Binding-site contacts:
Ligand atom O3 contacts residue ARG44 of chain 1.A at 3.8 Å.
Ligand atom C5 contacts residue PHE182 of chain 1.A at 3.9 Å (hydrophobic).
Ligand atom O3 contacts residue ALA216 of chain 1.A at 4.4 Å.
Ligand atom C5 contacts residue TYR35 of chain 1.A at 3.4 Å (hydrophobic).
Ligand atom O3 contacts residue VAL269 of chain 1.A at 3.3 Å.
Ligand atom C1 contacts residue PHE182 of chain 1.A at 4.2 Å (hydrophobic).
Ligand atom C1 contacts residue GLU219 of chain 1.A at 3.6 Å.
Ligand atom C2 contacts residue ALA216 of chain 1.A at 4.3 Å (hydrophobic).
Ligand atom C4 contacts residue ASP267 of chain 1.A at 4.3 Å.
Ligand atom C5 contacts residue ASN39 of chain 1.A at 3.7 Å.
Ligand atom C4 contacts residue ARG44 of chain 1.A at 4.4 Å.
Ligand atom C2 contacts residue PHE182 of chain 1.A at 4.4 Å (hydrophobic).
Ligand atom C3 contacts residue GLU219 of chain 1.A at 3.4 Å.
Ligand atom C3 contacts residue ASN39 of chain 1.A at 4.2 Å.
Ligand atom C3 contacts residue ASP267 of chain 1.A at 3.6 Å.
Ligand atom C6 contacts residue TYR35 of chain 1.A at 3.2 Å (hydrophobic).
Ligand atom C2 contacts residue GLU219 of chain 1.A at 2.9 Å.
Ligand atom C4 contacts residue PHE182 of chain 1.A at 4.0 Å (hydrophobic).
Ligand atom O3 contacts residue ASP267 of chain 1.A at 3.0 Å (salt-bridge).
Ligand atom O3 contacts residue GLU219 of chain 1.A at 2.9 Å (salt-bridge).
Ligand atom O3 contacts residue IMD1 of chain 1.E at 4.2 Å.
Ligand atom C4 contacts residue ASN39 of chain 1.A at 3.5 Å.
Ligand atom C5 contacts residue IMD1 of chain 1.E at 3.2 Å.
Ligand atom C3 contacts residue ARG44 of chain 1.A at 4.4 Å.
Ligand atom C3 contacts residue PHE182 of chain 1.A at 4.3 Å (hydrophobic).
Ligand atom O1 contacts residue GLU219 of chain 1.A at 3.3 Å (salt-bridge).
Ligand atom C1 contacts residue TYR222 of chain 1.A at 4.0 Å (hydrophobic).
Ligand atom C3 contacts residue IMD1 of chain 1.E at 3.9 Å.
Ligand atom C2 contacts residue ASP267 of chain 1.A at 4.1 Å.
Ligand atom C2 contacts residue TYR222 of chain 1.A at 4.3 Å (hydrophobic).
Ligand atom O1 contacts residue TYR222 of chain 1.A at 3.0 Å.
Ligand atom C6 contacts residue PHE182 of chain 1.A at 3.9 Å (hydrophobic).
Ligand atom O1 contacts residue ALA186 of chain 1.A at 4.2 Å.
Ligand atom C4 contacts residue IMD1 of chain 1.E at 2.8 Å.

This small molecule binds to this protein.
Small molecule (SMILES): Oc1cccc(O)c1

Sequence of chain 1.A:
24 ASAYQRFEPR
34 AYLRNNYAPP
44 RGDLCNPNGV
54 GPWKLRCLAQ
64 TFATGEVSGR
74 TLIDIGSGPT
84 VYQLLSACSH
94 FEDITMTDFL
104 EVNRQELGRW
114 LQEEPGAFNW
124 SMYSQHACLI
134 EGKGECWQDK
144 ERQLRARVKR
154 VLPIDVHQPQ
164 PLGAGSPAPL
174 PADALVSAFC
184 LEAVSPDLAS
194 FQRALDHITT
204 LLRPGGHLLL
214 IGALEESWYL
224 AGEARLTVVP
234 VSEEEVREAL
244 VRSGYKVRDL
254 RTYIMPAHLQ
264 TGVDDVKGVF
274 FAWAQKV